Sequence of chain 1.C:
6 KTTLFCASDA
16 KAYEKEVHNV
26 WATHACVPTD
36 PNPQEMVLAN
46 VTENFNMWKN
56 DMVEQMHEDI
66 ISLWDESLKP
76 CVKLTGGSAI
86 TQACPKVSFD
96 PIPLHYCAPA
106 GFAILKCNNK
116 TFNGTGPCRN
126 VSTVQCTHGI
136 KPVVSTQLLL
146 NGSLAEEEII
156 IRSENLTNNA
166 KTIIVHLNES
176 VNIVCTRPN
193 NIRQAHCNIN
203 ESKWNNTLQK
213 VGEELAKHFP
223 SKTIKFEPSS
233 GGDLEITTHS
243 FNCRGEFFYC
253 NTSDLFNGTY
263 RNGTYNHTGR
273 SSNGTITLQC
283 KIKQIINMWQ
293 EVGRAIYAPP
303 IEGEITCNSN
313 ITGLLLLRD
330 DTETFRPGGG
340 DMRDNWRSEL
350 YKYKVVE

Binding-site contacts:
Ligand atom C1 contacts residue ASN253 of chain 1.C at 1.4 Å.
Ligand atom C7 contacts residue THR240 of chain 1.C at 4.5 Å.
Ligand atom C3 contacts residue ASN253 of chain 1.C at 3.8 Å.
Ligand atom C8 contacts residue THR239 of chain 1.C at 3.5 Å.
Ligand atom C4 contacts residue ASN253 of chain 1.C at 4.2 Å.
Ligand atom N2 contacts residue ASN253 of chain 1.C at 3.0 Å (h-bond).
Ligand atom C6 contacts residue SER255 of chain 1.C at 4.4 Å.
Ligand atom O5 contacts residue SER255 of chain 1.C at 3.8 Å.
Ligand atom O5 contacts residue ASN253 of chain 1.C at 2.4 Å (h-bond).
Ligand atom C5 contacts residue SER255 of chain 1.C at 3.9 Å.
Ligand atom O7 contacts residue LEU236 of chain 1.C at 4.5 Å.
Ligand atom O7 contacts residue ASN253 of chain 1.C at 3.6 Å.
Ligand atom C1 contacts residue SER255 of chain 1.C at 3.9 Å.
Ligand atom C7 contacts residue ASN253 of chain 1.C at 3.5 Å.
Ligand atom C5 contacts residue ASN253 of chain 1.C at 3.6 Å.
Ligand atom C2 contacts residue ASN253 of chain 1.C at 2.5 Å.
Ligand atom C8 contacts residue THR240 of chain 1.C at 3.6 Å.
Ligand atom C8 contacts residue LEU236 of chain 1.C at 3.9 Å (hydrophobic).

A small-molecule ligand and the protein it binds are described below.
Small molecule (SMILES): CC(=O)N[C@@H]1[C@@H](O)[C@H](O)[C@@H](CO)O[C@H]1O